This small molecule binds to this protein.
Small molecule (SMILES): CC(C)=CCC/C(C)=C\CNCCNC1C2CC3CC(C2)CC1C3

Sequence of chain 1.C:
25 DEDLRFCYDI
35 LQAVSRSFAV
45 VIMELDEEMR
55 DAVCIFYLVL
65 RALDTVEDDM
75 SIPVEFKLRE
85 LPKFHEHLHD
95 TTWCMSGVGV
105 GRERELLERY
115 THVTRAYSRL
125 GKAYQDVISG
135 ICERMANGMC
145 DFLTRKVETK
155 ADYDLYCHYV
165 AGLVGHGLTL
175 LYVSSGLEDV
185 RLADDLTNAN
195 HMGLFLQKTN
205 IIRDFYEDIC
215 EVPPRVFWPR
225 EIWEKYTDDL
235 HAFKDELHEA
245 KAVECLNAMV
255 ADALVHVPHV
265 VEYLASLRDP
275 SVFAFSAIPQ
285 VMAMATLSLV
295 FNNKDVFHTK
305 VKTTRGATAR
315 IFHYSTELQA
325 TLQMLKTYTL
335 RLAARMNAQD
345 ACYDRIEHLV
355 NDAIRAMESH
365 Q

Binding-site contacts:
Ligand atom CAH contacts residue ASP68 of chain 1.C at 3.2 Å.
Ligand atom CAO contacts residue GLN201 of chain 1.C at 3.4 Å.
Ligand atom CAN contacts residue ASN204 of chain 1.C at 3.9 Å.
Ligand atom CAL contacts residue FPS1 of chain 1.I at 4.0 Å.
Ligand atom CAX contacts residue GLN201 of chain 1.C at 3.1 Å.
Ligand atom NAQ contacts residue GLN201 of chain 1.C at 3.8 Å.
Ligand atom CAW contacts residue ASN204 of chain 1.C at 4.2 Å.
Ligand atom CAG contacts residue ASP68 of chain 1.C at 3.9 Å.
Ligand atom CAA contacts residue TYR61 of chain 1.C at 3.4 Å (hydrophobic).
Ligand atom CAD contacts residue TYR61 of chain 1.C at 3.5 Å (hydrophobic).
Ligand atom NAP contacts residue VAL164 of chain 1.C at 3.5 Å (h-bond).
Ligand atom CAB contacts residue FPS1 of chain 1.I at 3.6 Å.
Ligand atom CAB contacts residue TYR61 of chain 1.C at 3.8 Å (hydrophobic).
Ligand atom CAW contacts residue GLN201 of chain 1.C at 3.4 Å.
Ligand atom CAC contacts residue ARG65 of chain 1.C at 4.1 Å.
Ligand atom CAR contacts residue VAL168 of chain 1.C at 3.8 Å (hydrophobic).
Ligand atom CAG contacts residue VAL164 of chain 1.C at 4.1 Å (hydrophobic).
Ligand atom CAJ contacts residue LEU64 of chain 1.C at 4.2 Å (hydrophobic).
Ligand atom CAJ contacts residue VAL168 of chain 1.C at 3.5 Å (hydrophobic).
Ligand atom CAE contacts residue VAL164 of chain 1.C at 3.5 Å (hydrophobic).
Ligand atom CAF contacts residue TYR61 of chain 1.C at 3.5 Å (hydrophobic).
Ligand atom CAC contacts residue TYR61 of chain 1.C at 4.0 Å (hydrophobic).
Ligand atom CAM contacts residue FPS1 of chain 1.I at 4.0 Å.
Ligand atom CAB contacts residue VAL168 of chain 1.C at 4.1 Å (hydrophobic).
Ligand atom CAC contacts residue LEU64 of chain 1.C at 4.1 Å (hydrophobic).
Ligand atom CAT contacts residue FPS1 of chain 1.I at 3.5 Å.
Ligand atom CAM contacts residue GLN201 of chain 1.C at 4.2 Å.
Ligand atom CAK contacts residue FPS1 of chain 1.I at 3.7 Å.
Ligand atom CAB contacts residue PHE42 of chain 1.C at 3.6 Å (hydrophobic).
Ligand atom CAS contacts residue LEU64 of chain 1.C at 4.1 Å (hydrophobic).
Ligand atom CAA contacts residue PHE60 of chain 1.C at 3.3 Å (hydrophobic).
Ligand atom CAO contacts residue ASN204 of chain 1.C at 3.8 Å.
Ligand atom CAI contacts residue GLN201 of chain 1.C at 3.6 Å.
Ligand atom CAF contacts residue VAL168 of chain 1.C at 4.1 Å (hydrophobic).
Ligand atom CAD contacts residue VAL168 of chain 1.C at 3.8 Å (hydrophobic).
Ligand atom NAP contacts residue ASP68 of chain 1.C at 3.6 Å.
Ligand atom CAD contacts residue LEU64 of chain 1.C at 4.0 Å (hydrophobic).
Ligand atom CAF contacts residue FPS1 of chain 1.I at 3.9 Å.
Ligand atom CAA contacts residue VAL57 of chain 1.C at 3.5 Å (hydrophobic).
Ligand atom CAR contacts residue TYR61 of chain 1.C at 3.7 Å (hydrophobic).